Binding-site contacts:
Ligand atom O2 contacts residue LYS16 of chain 1.A at 3.1 Å (salt-bridge).
Ligand atom O2 contacts residue MET331 of chain 1.A at 3.9 Å.
Ligand atom O3 contacts residue ASP66 of chain 1.A at 2.7 Å (salt-bridge).
Ligand atom O6 contacts residue GLU154 of chain 1.A at 2.7 Å (salt-bridge).
Ligand atom C1 contacts residue TRP231 of chain 1.A at 3.7 Å (hydrophobic).
Ligand atom C4 contacts residue TRP341 of chain 1.A at 3.5 Å (hydrophobic).
Ligand atom O1 contacts residue ASN13 of chain 1.A at 3.7 Å.
Ligand atom C6 contacts residue PRO155 of chain 1.A at 3.6 Å (hydrophobic).
Ligand atom C2 contacts residue TRP341 of chain 1.A at 3.9 Å (hydrophobic).
Ligand atom O3 contacts residue TRP63 of chain 1.A at 3.5 Å (h-bond).
Ligand atom C4 contacts residue TYR156 of chain 1.A at 3.8 Å (hydrophobic).
Ligand atom O3 contacts residue GLU112 of chain 1.A at 4.0 Å.
Ligand atom C6 contacts residue PHE157 of chain 1.A at 3.9 Å (hydrophobic).
Ligand atom C1 contacts residue LYS16 of chain 1.A at 3.9 Å.
Ligand atom O2 contacts residue ASP66 of chain 1.A at 2.7 Å (salt-bridge).
Ligand atom C1 contacts residue TYR156 of chain 1.A at 3.4 Å (hydrophobic).
Ligand atom C3 contacts residue ASP66 of chain 1.A at 3.5 Å.
Ligand atom C1 contacts residue ASP15 of chain 1.A at 3.6 Å.
Ligand atom O5 contacts residue TYR156 of chain 1.A at 3.2 Å.
Ligand atom O3 contacts residue ALA64 of chain 1.A at 3.3 Å.
Ligand atom C3 contacts residue TRP63 of chain 1.A at 3.7 Å (hydrophobic).
Ligand atom O1 contacts residue ASP15 of chain 1.A at 3.0 Å (salt-bridge).
Ligand atom C2 contacts residue TRP231 of chain 1.A at 3.8 Å (hydrophobic).
Ligand atom O3 contacts residue ARG67 of chain 1.A at 3.5 Å (salt-bridge).
Ligand atom O4 contacts residue ARG67 of chain 1.A at 3.9 Å.
Ligand atom O2 contacts residue TRP231 of chain 1.A at 4.0 Å.
Ligand atom C2 contacts residue ASP66 of chain 1.A at 3.2 Å.
Ligand atom O2 contacts residue ALA64 of chain 1.A at 3.3 Å.
Ligand atom O3 contacts residue TRP341 of chain 1.A at 3.8 Å.
Ligand atom O2 contacts residue GLU112 of chain 1.A at 2.8 Å (salt-bridge).
Ligand atom O3 contacts residue TYR156 of chain 1.A at 4.0 Å.
Ligand atom O6 contacts residue PRO155 of chain 1.A at 3.3 Å.
Ligand atom O6 contacts residue TYR156 of chain 1.A at 3.0 Å (h-bond).
Ligand atom C2 contacts residue GLU112 of chain 1.A at 3.7 Å.
Ligand atom C6 contacts residue GLU154 of chain 1.A at 3.1 Å.
Ligand atom C6 contacts residue TRP341 of chain 1.A at 3.9 Å (hydrophobic).
Ligand atom O2 contacts residue TRP63 of chain 1.A at 3.4 Å (h-bond).
Ligand atom C6 contacts residue TYR156 of chain 1.A at 3.7 Å (hydrophobic).
Ligand atom O6 contacts residue PHE157 of chain 1.A at 3.5 Å.
Ligand atom O1 contacts residue LYS16 of chain 1.A at 3.3 Å (salt-bridge).

Sequence of chain 1.A:
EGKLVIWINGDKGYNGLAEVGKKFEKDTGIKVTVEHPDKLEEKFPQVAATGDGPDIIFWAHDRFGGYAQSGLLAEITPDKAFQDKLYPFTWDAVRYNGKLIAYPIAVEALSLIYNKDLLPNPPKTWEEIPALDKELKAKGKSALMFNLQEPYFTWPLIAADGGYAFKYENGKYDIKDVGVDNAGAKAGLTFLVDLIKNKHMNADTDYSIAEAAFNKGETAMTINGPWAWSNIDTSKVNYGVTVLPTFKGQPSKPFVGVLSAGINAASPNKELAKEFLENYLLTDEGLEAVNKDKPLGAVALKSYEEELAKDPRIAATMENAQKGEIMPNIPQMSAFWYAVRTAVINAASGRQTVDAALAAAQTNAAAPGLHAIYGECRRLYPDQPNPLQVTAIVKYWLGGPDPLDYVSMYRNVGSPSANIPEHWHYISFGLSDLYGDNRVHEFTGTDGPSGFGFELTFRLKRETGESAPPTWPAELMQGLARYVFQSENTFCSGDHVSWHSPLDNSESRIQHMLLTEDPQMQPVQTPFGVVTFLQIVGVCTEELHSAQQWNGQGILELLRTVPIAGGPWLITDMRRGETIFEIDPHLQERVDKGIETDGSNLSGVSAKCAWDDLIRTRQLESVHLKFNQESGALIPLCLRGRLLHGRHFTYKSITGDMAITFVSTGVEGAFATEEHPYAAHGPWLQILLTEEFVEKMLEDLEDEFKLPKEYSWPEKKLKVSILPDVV

A small-molecule ligand and the protein it binds are described below.
Small molecule (SMILES): OC[C@H]1O[C@H](O[C@H]2[C@H](O)[C@@H](O)[C@@H](O)O[C@@H]2CO)[C@H](O)[C@@H](O)[C@@H]1O